The small molecule below binds the protein below.
Small molecule (SMILES): O=P(O)(O)OC[C@H]1O[C@](O)(COP(=O)(O)O)[C@@H](O)[C@@H]1O

Sequence of chain 1.D:
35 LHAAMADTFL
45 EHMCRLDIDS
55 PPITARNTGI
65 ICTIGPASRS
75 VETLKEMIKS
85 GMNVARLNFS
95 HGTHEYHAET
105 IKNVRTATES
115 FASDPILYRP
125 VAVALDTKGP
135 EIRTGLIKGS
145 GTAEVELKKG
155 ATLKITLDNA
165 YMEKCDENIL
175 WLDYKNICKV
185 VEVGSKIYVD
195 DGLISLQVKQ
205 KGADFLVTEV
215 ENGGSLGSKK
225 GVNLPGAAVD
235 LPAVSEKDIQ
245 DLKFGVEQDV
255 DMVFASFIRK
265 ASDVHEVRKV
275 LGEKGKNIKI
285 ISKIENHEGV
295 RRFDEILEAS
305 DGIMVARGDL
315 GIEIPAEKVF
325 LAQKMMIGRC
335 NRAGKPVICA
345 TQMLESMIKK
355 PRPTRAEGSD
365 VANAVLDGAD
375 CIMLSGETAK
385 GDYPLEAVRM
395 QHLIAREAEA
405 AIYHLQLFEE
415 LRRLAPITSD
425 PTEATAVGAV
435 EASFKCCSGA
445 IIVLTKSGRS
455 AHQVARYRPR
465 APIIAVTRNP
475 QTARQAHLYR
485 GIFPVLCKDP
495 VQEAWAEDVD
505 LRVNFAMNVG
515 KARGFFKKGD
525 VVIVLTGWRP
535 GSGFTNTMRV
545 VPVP

Binding-site contacts:
Ligand atom C6 contacts residue SER454 of chain 1.D at 3.9 Å.
Ligand atom O4P contacts residue LYS450 of chain 1.D at 3.7 Å.
Ligand atom O5 contacts residue LEU448 of chain 1.D at 3.4 Å (h-bond).
Ligand atom P1 contacts residue ARG506 of chain 1.D at 3.5 Å.
Ligand atom O4 contacts residue THR539 of chain 1.D at 3.8 Å.
Ligand atom O1P contacts residue ARG506 of chain 1.D at 3.0 Å (salt-bridge).
Ligand atom O5P contacts residue SER454 of chain 1.D at 2.9 Å (h-bond).
Ligand atom C3 contacts residue ARG533 of chain 1.D at 3.6 Å.
Ligand atom O6P contacts residue GLY537 of chain 1.D at 3.0 Å (h-bond).
Ligand atom O3 contacts residue GLY531 of chain 1.D at 3.1 Å.
Ligand atom O5P contacts residue GLY452 of chain 1.D at 3.9 Å.
Ligand atom C5 contacts residue GLY535 of chain 1.D at 3.5 Å.
Ligand atom P2 contacts residue SER454 of chain 1.D at 3.9 Å.
Ligand atom O4P contacts residue SER536 of chain 1.D at 3.0 Å (h-bond).
Ligand atom O2P contacts residue TRP499 of chain 1.D at 3.5 Å (h-bond).
Ligand atom O3 contacts residue TRP499 of chain 1.D at 3.7 Å.
Ligand atom C1 contacts residue ARG506 of chain 1.D at 3.4 Å.
Ligand atom O2P contacts residue ARG506 of chain 1.D at 2.7 Å (salt-bridge).
Ligand atom O4 contacts residue PHE538 of chain 1.D at 3.0 Å (h-bond).
Ligand atom O5 contacts residue THR449 of chain 1.D at 3.9 Å.
Ligand atom O6 contacts residue LYS450 of chain 1.D at 3.4 Å (salt-bridge).
Ligand atom O1P contacts residue LYS450 of chain 1.D at 3.9 Å.
Ligand atom O2 contacts residue LEU448 of chain 1.D at 3.7 Å.
Ligand atom O5P contacts residue ARG453 of chain 1.D at 3.4 Å (salt-bridge).
Ligand atom O4 contacts residue GLY537 of chain 1.D at 3.5 Å (h-bond).
Ligand atom O1P contacts residue THR449 of chain 1.D at 3.8 Å.
Ligand atom C6 contacts residue LEU448 of chain 1.D at 3.8 Å (hydrophobic).
Ligand atom O4P contacts residue SER451 of chain 1.D at 2.9 Å (h-bond).
Ligand atom C6 contacts residue THR539 of chain 1.D at 3.8 Å.
Ligand atom O3 contacts residue ARG533 of chain 1.D at 2.7 Å (salt-bridge).
Ligand atom P2 contacts residue LYS450 of chain 1.D at 3.9 Å.
Ligand atom O2 contacts residue GLY531 of chain 1.D at 3.2 Å (h-bond).
Ligand atom O3P contacts residue GLY535 of chain 1.D at 3.0 Å (h-bond).
Ligand atom O6P contacts residue SER454 of chain 1.D at 3.4 Å (h-bond).
Ligand atom O1 contacts residue ARG506 of chain 1.D at 3.8 Å.
Ligand atom O3P contacts residue PRO534 of chain 1.D at 3.8 Å.
Ligand atom O5P contacts residue THR449 of chain 1.D at 2.7 Å (h-bond).
Ligand atom O5P contacts residue LYS450 of chain 1.D at 3.8 Å.
Ligand atom O6 contacts residue THR449 of chain 1.D at 3.6 Å.
Ligand atom O4 contacts residue GLY535 of chain 1.D at 3.7 Å.